This small molecule binds to this protein.
Small molecule (SMILES): CC(=O)c1c(C)[nH]c(-c2csc(CN3C(=O)CNC3=O)n2)c1C

Sequence of chain 1.A:
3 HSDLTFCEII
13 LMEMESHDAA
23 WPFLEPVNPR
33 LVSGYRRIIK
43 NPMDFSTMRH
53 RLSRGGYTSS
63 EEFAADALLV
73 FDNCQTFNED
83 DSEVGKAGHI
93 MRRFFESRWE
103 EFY

Binding-site contacts:
Ligand atom C10 contacts residue VAL86 of chain 1.A at 4.2 Å (hydrophobic).
Ligand atom O03 contacts residue TYR37 of chain 1.A at 3.7 Å.
Ligand atom N07 contacts residue VAL86 of chain 1.A at 4.4 Å.
Ligand atom C01 contacts residue TYR37 of chain 1.A at 4.2 Å (hydrophobic).
Ligand atom C06 contacts residue PRO24 of chain 1.A at 3.5 Å (hydrophobic).
Ligand atom C04 contacts residue VAL86 of chain 1.A at 3.9 Å (hydrophobic).
Ligand atom O22 contacts residue TRP23 of chain 1.A at 4.2 Å.
Ligand atom C08 contacts residue PRO24 of chain 1.A at 4.0 Å (hydrophobic).
Ligand atom N23 contacts residue TRP23 of chain 1.A at 4.0 Å.
Ligand atom C05 contacts residue VAL86 of chain 1.A at 3.9 Å (hydrophobic).
Ligand atom C10 contacts residue VAL34 of chain 1.A at 3.9 Å (hydrophobic).
Ligand atom C01 contacts residue VAL34 of chain 1.A at 3.7 Å (hydrophobic).
Ligand atom C02 contacts residue TYR37 of chain 1.A at 4.2 Å (hydrophobic).
Ligand atom C06 contacts residue VAL29 of chain 1.A at 3.4 Å (hydrophobic).
Ligand atom S13 contacts residue TRP23 of chain 1.A at 4.0 Å.
Ligand atom O03 contacts residue ASN80 of chain 1.A at 2.9 Å (h-bond).
Ligand atom C02 contacts residue VAL29 of chain 1.A at 4.3 Å (hydrophobic).
Ligand atom C11 contacts residue TRP23 of chain 1.A at 4.4 Å (hydrophobic).
Ligand atom C04 contacts residue VAL29 of chain 1.A at 4.0 Å (hydrophobic).
Ligand atom C06 contacts residue VAL86 of chain 1.A at 4.1 Å (hydrophobic).
Ligand atom C15 contacts residue TRP23 of chain 1.A at 3.5 Å (hydrophobic).
Ligand atom C14 contacts residue PRO24 of chain 1.A at 4.4 Å (hydrophobic).
Ligand atom C14 contacts residue TRP23 of chain 1.A at 4.0 Å (hydrophobic).
Ligand atom C02 contacts residue ASN80 of chain 1.A at 3.6 Å.
Ligand atom C01 contacts residue PHE79 of chain 1.A at 3.5 Å (hydrophobic).
Ligand atom C12 contacts residue TRP23 of chain 1.A at 4.0 Å (hydrophobic).
Ligand atom C02 contacts residue VAL86 of chain 1.A at 4.0 Å (hydrophobic).
Ligand atom C02 contacts residue PHE79 of chain 1.A at 4.4 Å (hydrophobic).
Ligand atom O03 contacts residue PHE79 of chain 1.A at 4.2 Å.
Ligand atom C08 contacts residue VAL86 of chain 1.A at 4.1 Å (hydrophobic).
Ligand atom C11 contacts residue PRO24 of chain 1.A at 4.2 Å (hydrophobic).
Ligand atom N07 contacts residue VAL29 of chain 1.A at 4.1 Å.
Ligand atom C01 contacts residue ASN80 of chain 1.A at 3.5 Å.
Ligand atom O03 contacts residue VAL86 of chain 1.A at 3.9 Å.
Ligand atom C05 contacts residue PRO24 of chain 1.A at 3.5 Å (hydrophobic).
Ligand atom C06 contacts residue PHE25 of chain 1.A at 4.0 Å (hydrophobic).
Ligand atom N07 contacts residue PRO24 of chain 1.A at 2.9 Å (h-bond).
Ligand atom C05 contacts residue VAL29 of chain 1.A at 3.6 Å (hydrophobic).
Ligand atom N23 contacts residue PRO24 of chain 1.A at 3.6 Å.
Ligand atom C09 contacts residue VAL86 of chain 1.A at 3.9 Å (hydrophobic).